This protein binds this small molecule.
Small molecule (SMILES): OC[C@H]1O[C@H](O[C@H]2[C@H](O)[C@@H](O)[C@@H](O)O[C@@H]2CO)[C@H](O)[C@@H](O)[C@@H]1O

Binding-site contacts:
Ligand atom O3 contacts residue PRO367 of chain 1.B at 3.6 Å.
Ligand atom O2 contacts residue LEU366 of chain 1.B at 3.9 Å.
Ligand atom C4 contacts residue PHE19 of chain 1.B at 4.4 Å (hydrophobic).
Ligand atom C6 contacts residue TYR601 of chain 1.B at 3.9 Å (hydrophobic).
Ligand atom C2 contacts residue HIS368 of chain 1.B at 4.2 Å.
Ligand atom O3 contacts residue HIS368 of chain 1.B at 2.8 Å (h-bond).
Ligand atom O4 contacts residue TYR601 of chain 1.B at 4.2 Å.
Ligand atom O4 contacts residue HIS581 of chain 1.B at 4.2 Å.
Ligand atom O3 contacts residue TYR601 of chain 1.B at 4.0 Å.
Ligand atom C4 contacts residue TYR601 of chain 1.B at 3.8 Å (hydrophobic).
Ligand atom C3 contacts residue PHE19 of chain 1.B at 3.8 Å (hydrophobic).
Ligand atom C6 contacts residue MET584 of chain 1.B at 4.2 Å (hydrophobic).
Ligand atom C5 contacts residue TYR601 of chain 1.B at 4.3 Å (hydrophobic).
Ligand atom C1 contacts residue SER582 of chain 1.B at 4.1 Å.
Ligand atom O2 contacts residue HIS581 of chain 1.B at 4.3 Å.
Ligand atom C2 contacts residue ARG371 of chain 1.B at 3.3 Å.
Ligand atom O2 contacts residue ILE634 of chain 1.B at 4.2 Å.
Ligand atom O6 contacts residue MET584 of chain 1.B at 4.1 Å.
Ligand atom O3 contacts residue PHE19 of chain 1.B at 4.4 Å.
Ligand atom C3 contacts residue TYR601 of chain 1.B at 4.3 Å (hydrophobic).
Ligand atom C6 contacts residue HIS581 of chain 1.B at 3.6 Å.
Ligand atom C2 contacts residue PRO367 of chain 1.B at 4.0 Å (hydrophobic).
Ligand atom C4 contacts residue HIS581 of chain 1.B at 3.8 Å.
Ligand atom C4 contacts residue ARG371 of chain 1.B at 4.5 Å.
Ligand atom O2 contacts residue PRO367 of chain 1.B at 3.6 Å.
Ligand atom C3 contacts residue HIS368 of chain 1.B at 3.5 Å.
Ligand atom C6 contacts residue SER582 of chain 1.B at 4.4 Å.
Ligand atom O1 contacts residue PHE19 of chain 1.B at 4.1 Å.
Ligand atom O2 contacts residue HIS368 of chain 1.B at 3.3 Å.
Ligand atom C2 contacts residue ILE634 of chain 1.B at 4.3 Å (hydrophobic).
Ligand atom O3 contacts residue ARG371 of chain 1.B at 2.6 Å (salt-bridge).
Ligand atom C3 contacts residue PRO367 of chain 1.B at 4.5 Å (hydrophobic).
Ligand atom C3 contacts residue ARG371 of chain 1.B at 3.5 Å.
Ligand atom O5 contacts residue SER582 of chain 1.B at 3.5 Å.
Ligand atom C5 contacts residue HIS581 of chain 1.B at 4.2 Å.
Ligand atom C2 contacts residue TYR601 of chain 1.B at 4.0 Å (hydrophobic).
Ligand atom O4 contacts residue PHE19 of chain 1.B at 4.1 Å.
Ligand atom O5 contacts residue HIS581 of chain 1.B at 4.0 Å.
Ligand atom O2 contacts residue ARG371 of chain 1.B at 3.0 Å (salt-bridge).
Ligand atom C1 contacts residue HIS581 of chain 1.B at 3.6 Å.

Sequence of chain 1.B:
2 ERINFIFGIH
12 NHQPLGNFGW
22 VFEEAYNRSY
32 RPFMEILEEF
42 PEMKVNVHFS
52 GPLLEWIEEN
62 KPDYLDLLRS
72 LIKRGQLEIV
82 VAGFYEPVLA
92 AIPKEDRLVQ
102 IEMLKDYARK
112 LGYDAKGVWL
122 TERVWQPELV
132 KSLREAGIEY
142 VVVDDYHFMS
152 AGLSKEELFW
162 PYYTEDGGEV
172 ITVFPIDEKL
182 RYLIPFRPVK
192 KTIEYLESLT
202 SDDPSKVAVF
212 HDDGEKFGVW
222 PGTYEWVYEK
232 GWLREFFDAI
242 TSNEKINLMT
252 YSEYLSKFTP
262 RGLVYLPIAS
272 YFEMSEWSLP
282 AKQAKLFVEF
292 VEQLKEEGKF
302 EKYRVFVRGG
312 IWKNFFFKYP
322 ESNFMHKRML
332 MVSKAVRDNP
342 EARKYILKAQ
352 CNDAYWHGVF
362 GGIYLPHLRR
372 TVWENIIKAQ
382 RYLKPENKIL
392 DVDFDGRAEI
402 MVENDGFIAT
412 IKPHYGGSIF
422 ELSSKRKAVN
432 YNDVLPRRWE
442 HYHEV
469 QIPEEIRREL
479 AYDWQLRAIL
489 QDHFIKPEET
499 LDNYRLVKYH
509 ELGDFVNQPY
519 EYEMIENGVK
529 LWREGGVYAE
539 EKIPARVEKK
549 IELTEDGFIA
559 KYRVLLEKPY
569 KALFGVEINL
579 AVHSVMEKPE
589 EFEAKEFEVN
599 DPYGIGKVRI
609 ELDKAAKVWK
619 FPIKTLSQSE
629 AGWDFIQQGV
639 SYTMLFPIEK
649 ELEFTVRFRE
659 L